Sequence of chain 1.A:
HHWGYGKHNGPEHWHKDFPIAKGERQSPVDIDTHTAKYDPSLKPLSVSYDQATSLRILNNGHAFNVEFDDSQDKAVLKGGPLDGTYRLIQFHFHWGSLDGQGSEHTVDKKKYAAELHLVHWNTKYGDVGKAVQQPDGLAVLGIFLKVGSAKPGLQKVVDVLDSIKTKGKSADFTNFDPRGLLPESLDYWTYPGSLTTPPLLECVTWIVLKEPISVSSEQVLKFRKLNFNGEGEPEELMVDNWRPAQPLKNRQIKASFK

This protein binds this small molecule.
Small molecule (SMILES): NS(=O)(=O)c1ccc(C(=O)NCc2cc(F)ccc2F)cc1

Binding-site contacts:
Ligand atom C03 contacts residue ZN1 of chain 1.B at 3.8 Å.
Ligand atom C04 contacts residue HIS93 of chain 1.A at 3.5 Å.
Ligand atom S11 contacts residue HIS118 of chain 1.A at 3.6 Å.
Ligand atom F22 contacts residue LEU202 of chain 1.A at 3.0 Å.
Ligand atom O13 contacts residue HIS118 of chain 1.A at 3.2 Å (h-bond).
Ligand atom NP2 contacts residue ZN1 of chain 1.B at 1.7 Å.
Ligand atom C17 contacts residue PRO200 of chain 1.A at 3.6 Å (hydrophobic).
Ligand atom O14 contacts residue TRP207 of chain 1.A at 3.9 Å.
Ligand atom NP2 contacts residue GLU105 of chain 1.A at 3.9 Å.
Ligand atom C02 contacts residue THR198 of chain 1.A at 3.2 Å.
Ligand atom S11 contacts residue THR197 of chain 1.A at 3.8 Å.
Ligand atom O14 contacts residue THR197 of chain 1.A at 3.0 Å (h-bond).
Ligand atom O13 contacts residue TRP207 of chain 1.A at 4.0 Å.
Ligand atom C03 contacts residue HIS93 of chain 1.A at 3.7 Å.
Ligand atom C17 contacts residue LEU202 of chain 1.A at 4.0 Å (hydrophobic).
Ligand atom O14 contacts residue ZN1 of chain 1.B at 4.0 Å.
Ligand atom F22 contacts residue LEU196 of chain 1.A at 3.0 Å.
Ligand atom C17 contacts residue LEU196 of chain 1.A at 3.7 Å (hydrophobic).
Ligand atom C01 contacts residue THR198 of chain 1.A at 3.4 Å.
Ligand atom S11 contacts residue ZN1 of chain 1.B at 2.7 Å.
Ligand atom F22 contacts residue PRO200 of chain 1.A at 3.6 Å.
Ligand atom C16 contacts residue LEU196 of chain 1.A at 3.8 Å (hydrophobic).
Ligand atom C02 contacts residue LEU196 of chain 1.A at 3.8 Å (hydrophobic).
Ligand atom O14 contacts residue LEU196 of chain 1.A at 3.3 Å.
Ligand atom C18 contacts residue PRO200 of chain 1.A at 3.6 Å (hydrophobic).
Ligand atom O13 contacts residue ZN1 of chain 1.B at 2.9 Å.
Ligand atom C04 contacts residue VAL120 of chain 1.A at 3.5 Å (hydrophobic).
Ligand atom NP2 contacts residue THR197 of chain 1.A at 2.9 Å (h-bond).
Ligand atom S11 contacts residue HIS93 of chain 1.A at 3.6 Å (h-bond).
Ligand atom O13 contacts residue VAL120 of chain 1.A at 3.9 Å.
Ligand atom C04 contacts residue LEU196 of chain 1.A at 3.9 Å (hydrophobic).
Ligand atom O13 contacts residue VAL141 of chain 1.A at 3.8 Å.
Ligand atom F22 contacts residue VAL133 of chain 1.A at 3.6 Å.
Ligand atom C03 contacts residue LEU196 of chain 1.A at 3.8 Å (hydrophobic).
Ligand atom O08 contacts residue GLN91 of chain 1.A at 3.9 Å.
Ligand atom O13 contacts residue HIS93 of chain 1.A at 3.5 Å (h-bond).
Ligand atom NP2 contacts residue HIS95 of chain 1.A at 2.8 Å (h-bond).
Ligand atom NP2 contacts residue HIS118 of chain 1.A at 2.9 Å (h-bond).
Ligand atom C05 contacts residue GLN91 of chain 1.A at 3.5 Å.
Ligand atom NP2 contacts residue HIS93 of chain 1.A at 3.1 Å (h-bond).